Sequence of chain 1.J:
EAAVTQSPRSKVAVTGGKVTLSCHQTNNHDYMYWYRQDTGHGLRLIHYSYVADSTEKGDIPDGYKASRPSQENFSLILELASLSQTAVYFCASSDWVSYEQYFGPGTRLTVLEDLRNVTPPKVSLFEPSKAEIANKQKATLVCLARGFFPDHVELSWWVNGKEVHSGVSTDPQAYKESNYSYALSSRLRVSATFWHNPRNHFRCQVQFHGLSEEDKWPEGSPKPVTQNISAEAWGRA

The protein below binds the small molecule below.
Small molecule (SMILES): CC(C)C[C@H](NC(=O)[C@@H](NC(=O)[C@@H]1CCCN1C(=O)[C@H](Cc1ccccc1)NC(=O)[C@H](Cc1ccccc1)NC(=O)CNC(=O)[C@H](CC1=CN=C2CC=CC=C12)NC(=O)[C@H](CC(C)C)NC(=O)[C@H](C)N)C(C)C)C(=O)O

Binding-site contacts:
Ligand atom OXT contacts residue THR143 of chain 1.F at 2.5 Å (h-bond).
Ligand atom CG2 contacts residue TRP97 of chain 1.J at 3.5 Å (hydrophobic).
Ligand atom CD1 contacts residue ALA95 of chain 1.I at 3.5 Å (hydrophobic).
Ligand atom CA contacts residue SER98 of chain 1.I at 3.5 Å.
Ligand atom N contacts residue TYR171 of chain 1.F at 2.8 Å (h-bond).
Ligand atom CD2 contacts residue TYR7 of chain 1.F at 3.5 Å (hydrophobic).
Ligand atom N contacts residue TYR7 of chain 1.F at 2.8 Å (h-bond).
Ligand atom OXT contacts residue TYR84 of chain 1.F at 2.8 Å (h-bond).
Ligand atom C contacts residue TYR7 of chain 1.F at 3.2 Å (hydrophobic).
Ligand atom O contacts residue SER100 of chain 1.I at 2.7 Å (h-bond).
Ligand atom N contacts residue TYR7 of chain 1.F at 3.5 Å (h-bond).
Ligand atom CD1 contacts residue MET45 of chain 1.F at 3.4 Å (hydrophobic).
Ligand atom CZ contacts residue GLN155 of chain 1.F at 3.5 Å.
Ligand atom O contacts residue TYR159 of chain 1.F at 2.7 Å (h-bond).
Ligand atom N contacts residue SER96 of chain 1.I at 3.5 Å (h-bond).
Ligand atom N contacts residue TYR159 of chain 1.F at 3.4 Å.
Ligand atom C contacts residue ALA95 of chain 1.I at 3.0 Å (hydrophobic).
Ligand atom N contacts residue ALA95 of chain 1.I at 2.9 Å (h-bond).
Ligand atom O contacts residue TRP147 of chain 1.F at 2.7 Å (h-bond).
Ligand atom O contacts residue LYS146 of chain 1.F at 2.7 Å (salt-bridge).
Ligand atom C contacts residue THR143 of chain 1.F at 3.4 Å.
Ligand atom N contacts residue GLU63 of chain 1.F at 2.8 Å (salt-bridge).
Ligand atom O contacts residue HIS70 of chain 1.F at 3.3 Å (h-bond).
Ligand atom CA contacts residue TRP97 of chain 1.J at 3.5 Å (hydrophobic).
Ligand atom O contacts residue LYS66 of chain 1.F at 2.7 Å (salt-bridge).
Ligand atom N contacts residue ASP77 of chain 1.F at 3.0 Å (salt-bridge).
Ligand atom CB contacts residue TYR99 of chain 1.F at 3.4 Å (hydrophobic).
Ligand atom CG contacts residue GLU63 of chain 1.F at 3.4 Å.
Ligand atom N contacts residue ALA95 of chain 1.I at 3.1 Å (h-bond).
Ligand atom CA contacts residue TYR7 of chain 1.F at 3.2 Å (hydrophobic).
Ligand atom CE1 contacts residue TRP97 of chain 1.J at 3.3 Å (hydrophobic).
Ligand atom CD2 contacts residue TYR99 of chain 1.F at 3.3 Å (hydrophobic).
Ligand atom O contacts residue TRP97 of chain 1.J at 3.4 Å.
Ligand atom O contacts residue THR73 of chain 1.F at 3.2 Å.
Ligand atom N contacts residue TYR99 of chain 1.F at 2.9 Å (h-bond).
Ligand atom CB contacts residue GLU63 of chain 1.F at 3.5 Å.
Ligand atom CE2 contacts residue GLN155 of chain 1.F at 3.5 Å.
Ligand atom CD1 contacts residue TYR159 of chain 1.F at 3.5 Å (hydrophobic).
Ligand atom CA contacts residue ALA95 of chain 1.I at 3.0 Å (hydrophobic).
Ligand atom CE2 contacts residue PHE99 of chain 1.I at 3.5 Å (hydrophobic).

Sequence of chain 1.I:
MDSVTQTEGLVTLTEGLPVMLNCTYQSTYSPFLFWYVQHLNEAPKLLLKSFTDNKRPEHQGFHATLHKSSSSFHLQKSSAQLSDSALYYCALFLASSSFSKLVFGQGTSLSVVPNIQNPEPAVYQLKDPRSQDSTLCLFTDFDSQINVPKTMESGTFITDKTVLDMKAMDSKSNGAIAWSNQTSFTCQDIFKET

Sequence of chain 1.F:
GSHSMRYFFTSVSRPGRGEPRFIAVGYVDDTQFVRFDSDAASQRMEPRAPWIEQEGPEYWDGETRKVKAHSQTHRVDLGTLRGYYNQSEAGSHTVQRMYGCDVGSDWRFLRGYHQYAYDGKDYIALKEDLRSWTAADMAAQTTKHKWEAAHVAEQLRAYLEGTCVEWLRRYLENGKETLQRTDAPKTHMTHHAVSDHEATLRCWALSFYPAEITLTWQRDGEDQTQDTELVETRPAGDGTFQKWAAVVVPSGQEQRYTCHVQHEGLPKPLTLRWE